Sequence of chain 2.A:
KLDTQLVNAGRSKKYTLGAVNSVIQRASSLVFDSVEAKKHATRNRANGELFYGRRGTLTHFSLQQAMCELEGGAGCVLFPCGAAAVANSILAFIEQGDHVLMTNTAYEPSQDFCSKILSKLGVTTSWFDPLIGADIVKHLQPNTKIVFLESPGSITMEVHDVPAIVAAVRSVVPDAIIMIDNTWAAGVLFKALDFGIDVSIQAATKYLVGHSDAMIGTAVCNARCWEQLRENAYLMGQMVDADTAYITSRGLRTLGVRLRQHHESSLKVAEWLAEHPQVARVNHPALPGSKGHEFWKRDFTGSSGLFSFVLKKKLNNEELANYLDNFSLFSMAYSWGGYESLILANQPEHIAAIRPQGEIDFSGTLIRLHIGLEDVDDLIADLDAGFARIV

Binding-site contacts:
Ligand atom O3B contacts residue SER339 of chain 1.A at 2.8 Å (h-bond).
Ligand atom P contacts residue GLY86 of chain 1.A at 3.5 Å.
Ligand atom O3B contacts residue ARG372 of chain 1.A at 3.0 Å (salt-bridge).
Ligand atom C5A contacts residue TYR111 of chain 1.A at 3.6 Å (hydrophobic).
Ligand atom NI contacts residue TYR111 of chain 1.A at 2.8 Å (h-bond).
Ligand atom N1 contacts residue ASP185 of chain 1.A at 2.8 Å (salt-bridge).
Ligand atom NI contacts residue ARG58 of chain 2.A at 3.5 Å (salt-bridge).
Ligand atom OP1 contacts residue THR209 of chain 1.A at 2.6 Å (h-bond).
Ligand atom CEI contacts residue TYR338 of chain 1.A at 3.3 Å (hydrophobic).
Ligand atom O2B contacts residue ARG372 of chain 1.A at 2.8 Å (salt-bridge).
Ligand atom OP3 contacts residue GLY86 of chain 1.A at 3.3 Å (h-bond).
Ligand atom CBC contacts residue SER339 of chain 1.A at 3.6 Å.
Ligand atom C5A contacts residue ARG58 of chain 2.A at 3.5 Å.
Ligand atom OP3 contacts residue CYS85 of chain 1.A at 3.3 Å.
Ligand atom OET contacts residue TYR56 of chain 2.A at 3.0 Å.
Ligand atom OP4 contacts residue ALA207 of chain 1.A at 3.1 Å.
Ligand atom C6 contacts residue ASP185 of chain 1.A at 3.5 Å.
Ligand atom OP2 contacts residue TYR56 of chain 2.A at 2.6 Å (h-bond).
Ligand atom CGI contacts residue TYR111 of chain 1.A at 3.1 Å (hydrophobic).
Ligand atom OP1 contacts residue MET219 of chain 1.A at 3.4 Å.
Ligand atom OET contacts residue TYR338 of chain 1.A at 3.5 Å.
Ligand atom N4A contacts residue TYR111 of chain 1.A at 3.3 Å.
Ligand atom OP3 contacts residue ALA87 of chain 1.A at 2.9 Å (h-bond).
Ligand atom OP2 contacts residue LYS210 of chain 1.A at 3.5 Å (salt-bridge).
Ligand atom OP3 contacts residue ARG58 of chain 2.A at 2.8 Å (salt-bridge).
Ligand atom OP2 contacts residue ARG58 of chain 2.A at 3.0 Å (salt-bridge).
Ligand atom O2B contacts residue TRP340 of chain 1.A at 3.1 Å (h-bond).
Ligand atom C4A contacts residue LYS210 of chain 1.A at 3.0 Å.
Ligand atom C2A contacts residue ASP185 of chain 1.A at 3.5 Å.
Ligand atom CBI contacts residue TYR56 of chain 2.A at 3.4 Å (hydrophobic).
Ligand atom O3 contacts residue TRP340 of chain 1.A at 3.3 Å (h-bond).
Ligand atom CBI contacts residue TYR111 of chain 1.A at 3.3 Å (hydrophobic).
Ligand atom OP2 contacts residue MET219 of chain 1.A at 3.3 Å.
Ligand atom C5A contacts residue ALA87 of chain 1.A at 3.5 Å (hydrophobic).
Ligand atom C5 contacts residue TYR111 of chain 1.A at 3.5 Å (hydrophobic).
Ligand atom C2A contacts residue GLU154 of chain 1.A at 3.5 Å.
Ligand atom OP1 contacts residue GLY86 of chain 1.A at 3.0 Å (h-bond).
Ligand atom OP4 contacts residue GLY86 of chain 1.A at 3.5 Å.
Ligand atom OP4 contacts residue ALA87 of chain 1.A at 3.6 Å.
Ligand atom OP1 contacts residue CYS85 of chain 1.A at 3.6 Å.

Sequence of chain 1.A:
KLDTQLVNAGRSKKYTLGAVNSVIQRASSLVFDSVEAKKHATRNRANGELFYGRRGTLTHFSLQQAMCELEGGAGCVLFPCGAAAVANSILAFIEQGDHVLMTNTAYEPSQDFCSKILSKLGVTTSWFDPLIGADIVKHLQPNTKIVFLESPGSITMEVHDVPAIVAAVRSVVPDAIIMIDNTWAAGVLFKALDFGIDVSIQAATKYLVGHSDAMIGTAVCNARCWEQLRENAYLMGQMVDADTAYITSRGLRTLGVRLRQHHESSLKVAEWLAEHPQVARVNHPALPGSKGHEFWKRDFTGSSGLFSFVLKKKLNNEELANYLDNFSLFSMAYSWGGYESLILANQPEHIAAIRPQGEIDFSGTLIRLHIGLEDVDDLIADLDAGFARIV

The small molecule below binds the protein below.
Small molecule (SMILES): Cc1ncc(COP(=O)(O)O)c(C/N=C(\C=C\OCCN)C(=O)O)c1O